This small molecule binds to this protein.
Small molecule (SMILES): O=C(O)c1ccc(Cc2ccccc2)cc1

Binding-site contacts:
Ligand atom C16 contacts residue ALA249 of chain 1.A at 3.9 Å (hydrophobic).
Ligand atom C04 contacts residue LEU99 of chain 1.A at 3.7 Å (hydrophobic).
Ligand atom C15 contacts residue LEU99 of chain 1.A at 3.9 Å (hydrophobic).
Ligand atom O01 contacts residue LEU99 of chain 1.A at 3.6 Å.
Ligand atom C16 contacts residue HEM1 of chain 1.C at 3.6 Å.
Ligand atom C11 contacts residue VAL81 of chain 1.A at 4.0 Å (hydrophobic).
Ligand atom C02 contacts residue SER96 of chain 1.A at 3.5 Å.
Ligand atom C15 contacts residue ALA249 of chain 1.A at 3.6 Å (hydrophobic).
Ligand atom C08 contacts residue ALA249 of chain 1.A at 4.0 Å (hydrophobic).
Ligand atom C10 contacts residue LEU99 of chain 1.A at 3.8 Å (hydrophobic).
Ligand atom C05 contacts residue ALA249 of chain 1.A at 3.9 Å (hydrophobic).
Ligand atom C14 contacts residue VAL296 of chain 1.A at 4.0 Å (hydrophobic).
Ligand atom O03 contacts residue SER248 of chain 1.A at 3.5 Å.
Ligand atom O01 contacts residue SER96 of chain 1.A at 2.6 Å (h-bond).
Ligand atom C05 contacts residue SER248 of chain 1.A at 3.9 Å.
Ligand atom O01 contacts residue SER245 of chain 1.A at 2.7 Å (h-bond).
Ligand atom C16 contacts residue LEU99 of chain 1.A at 3.6 Å (hydrophobic).
Ligand atom C13 contacts residue VAL296 of chain 1.A at 3.5 Å (hydrophobic).
Ligand atom O03 contacts residue SER96 of chain 1.A at 3.9 Å.
Ligand atom C10 contacts residue PHE186 of chain 1.A at 3.4 Å (hydrophobic).
Ligand atom O03 contacts residue SER245 of chain 1.A at 3.6 Å.
Ligand atom C14 contacts residue HEM1 of chain 1.C at 3.6 Å.
Ligand atom C12 contacts residue HEM1 of chain 1.C at 4.0 Å.
Ligand atom C08 contacts residue PHE183 of chain 1.A at 3.4 Å (hydrophobic).
Ligand atom C06 contacts residue PHE183 of chain 1.A at 4.0 Å (hydrophobic).
Ligand atom O01 contacts residue ILE98 of chain 1.A at 3.8 Å.
Ligand atom O03 contacts residue ARG93 of chain 1.A at 3.0 Å (salt-bridge).
Ligand atom C05 contacts residue LEU99 of chain 1.A at 3.9 Å (hydrophobic).
Ligand atom C09 contacts residue PHE183 of chain 1.A at 3.5 Å (hydrophobic).
Ligand atom C13 contacts residue PHE299 of chain 1.A at 3.4 Å (hydrophobic).
Ligand atom C07 contacts residue ALA249 of chain 1.A at 3.5 Å (hydrophobic).
Ligand atom C10 contacts residue PHE183 of chain 1.A at 3.7 Å (hydrophobic).
Ligand atom C12 contacts residue PHE299 of chain 1.A at 3.3 Å (hydrophobic).
Ligand atom C02 contacts residue ARG93 of chain 1.A at 3.9 Å.
Ligand atom C06 contacts residue ALA249 of chain 1.A at 3.6 Å (hydrophobic).
Ligand atom C13 contacts residue HEM1 of chain 1.C at 3.4 Å.
Ligand atom C11 contacts residue PHE186 of chain 1.A at 3.6 Å (hydrophobic).
Ligand atom C02 contacts residue SER245 of chain 1.A at 3.5 Å.
Ligand atom C08 contacts residue GLU253 of chain 1.A at 3.9 Å.
Ligand atom C15 contacts residue HEM1 of chain 1.C at 3.4 Å.

Sequence of chain 1.A:
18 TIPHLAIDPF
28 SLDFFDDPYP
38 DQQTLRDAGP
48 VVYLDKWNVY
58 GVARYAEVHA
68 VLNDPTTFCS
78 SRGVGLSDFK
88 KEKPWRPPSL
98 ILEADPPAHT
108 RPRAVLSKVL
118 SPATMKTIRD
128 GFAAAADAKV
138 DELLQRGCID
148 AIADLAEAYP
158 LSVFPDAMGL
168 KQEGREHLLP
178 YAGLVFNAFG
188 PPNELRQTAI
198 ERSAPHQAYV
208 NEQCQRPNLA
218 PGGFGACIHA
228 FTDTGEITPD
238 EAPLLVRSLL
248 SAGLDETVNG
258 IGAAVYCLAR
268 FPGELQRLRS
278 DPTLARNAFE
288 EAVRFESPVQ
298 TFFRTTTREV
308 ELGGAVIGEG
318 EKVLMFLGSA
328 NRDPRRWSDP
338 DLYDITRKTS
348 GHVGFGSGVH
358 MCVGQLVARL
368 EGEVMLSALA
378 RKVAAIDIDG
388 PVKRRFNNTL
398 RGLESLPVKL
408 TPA